Sequence of chain 1.A:
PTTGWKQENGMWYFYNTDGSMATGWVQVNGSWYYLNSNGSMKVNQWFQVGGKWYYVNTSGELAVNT

Binding-site contacts:
Ligand atom N1 contacts residue THR30 of chain 1.B at 4.2 Å.
Ligand atom C5 contacts residue TRP18 of chain 1.A at 3.8 Å (hydrophobic).
Ligand atom C5 contacts residue TRP25 of chain 1.A at 3.8 Å (hydrophobic).
Ligand atom C4 contacts residue MET54 of chain 1.A at 3.8 Å (hydrophobic).
Ligand atom C5 contacts residue THR30 of chain 1.B at 3.8 Å.
Ligand atom C4 contacts residue SER72 of chain 1.A at 4.3 Å.
Ligand atom C2 contacts residue TRP18 of chain 1.A at 3.6 Å (hydrophobic).
Ligand atom C2 contacts residue TYR46 of chain 1.A at 4.1 Å (hydrophobic).
Ligand atom C3 contacts residue THR30 of chain 1.B at 3.4 Å.
Ligand atom C4 contacts residue TYR46 of chain 1.A at 4.2 Å (hydrophobic).
Ligand atom N1 contacts residue TRP18 of chain 1.A at 4.3 Å.

Sequence of chain 1.B:
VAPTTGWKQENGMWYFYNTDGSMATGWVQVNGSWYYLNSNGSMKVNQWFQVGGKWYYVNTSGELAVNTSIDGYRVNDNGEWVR

This protein binds this small molecule.
Small molecule (SMILES): C[N+](C)(C)CCOP(=O)(O)O